Sequence of chain 1.B:
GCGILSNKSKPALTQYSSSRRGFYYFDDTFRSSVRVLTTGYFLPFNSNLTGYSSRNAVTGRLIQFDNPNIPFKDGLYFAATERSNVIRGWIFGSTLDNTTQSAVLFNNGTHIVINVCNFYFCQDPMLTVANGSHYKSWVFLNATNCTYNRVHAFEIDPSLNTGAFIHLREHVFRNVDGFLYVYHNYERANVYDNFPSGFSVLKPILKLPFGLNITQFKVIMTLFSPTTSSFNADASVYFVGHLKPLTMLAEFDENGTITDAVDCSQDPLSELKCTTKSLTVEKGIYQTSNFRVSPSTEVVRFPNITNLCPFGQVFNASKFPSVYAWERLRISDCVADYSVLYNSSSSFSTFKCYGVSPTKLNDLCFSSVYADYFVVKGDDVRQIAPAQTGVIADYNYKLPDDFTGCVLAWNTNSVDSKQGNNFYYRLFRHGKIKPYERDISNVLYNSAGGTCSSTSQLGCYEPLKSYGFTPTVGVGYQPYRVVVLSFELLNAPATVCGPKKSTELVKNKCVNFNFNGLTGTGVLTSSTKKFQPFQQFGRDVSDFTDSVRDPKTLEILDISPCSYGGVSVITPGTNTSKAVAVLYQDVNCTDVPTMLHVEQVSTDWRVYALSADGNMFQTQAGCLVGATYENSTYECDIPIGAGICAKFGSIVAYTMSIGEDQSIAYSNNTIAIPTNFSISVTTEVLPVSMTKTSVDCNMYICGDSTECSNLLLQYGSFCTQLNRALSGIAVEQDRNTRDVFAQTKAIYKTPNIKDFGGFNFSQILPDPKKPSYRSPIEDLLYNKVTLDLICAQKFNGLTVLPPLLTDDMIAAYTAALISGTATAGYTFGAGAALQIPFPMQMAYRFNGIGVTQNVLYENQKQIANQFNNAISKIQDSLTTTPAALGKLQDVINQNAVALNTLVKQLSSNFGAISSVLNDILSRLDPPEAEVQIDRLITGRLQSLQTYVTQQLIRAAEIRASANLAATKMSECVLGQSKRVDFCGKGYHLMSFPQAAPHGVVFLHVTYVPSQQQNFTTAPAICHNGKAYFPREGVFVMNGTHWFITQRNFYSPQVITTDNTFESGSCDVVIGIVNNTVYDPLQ

A protein and the small-molecule ligand that binds it are described below.
Small molecule (SMILES): CC(=O)N[C@H]1[C@H](O[C@H]2[C@H](O)[C@@H](NC(C)=O)CO[C@@H]2CO)O[C@H](CO)[C@@H](O)[C@@H]1O

Binding-site contacts:
Ligand atom C2 contacts residue ASN142 of chain 1.B at 2.5 Å.
Ligand atom C7 contacts residue GLY143 of chain 1.B at 4.5 Å.
Ligand atom O7 contacts residue ASN142 of chain 1.B at 3.3 Å (h-bond).
Ligand atom O5 contacts residue VAL147 of chain 1.B at 3.9 Å.
Ligand atom C8 contacts residue ASN142 of chain 1.B at 4.4 Å.
Ligand atom C1 contacts residue ASN142 of chain 1.B at 1.5 Å.
Ligand atom O5 contacts residue ASN142 of chain 1.B at 2.4 Å (h-bond).
Ligand atom C8 contacts residue GLY143 of chain 1.B at 4.1 Å.
Ligand atom C4 contacts residue ASN142 of chain 1.B at 4.3 Å.
Ligand atom C7 contacts residue ASN142 of chain 1.B at 3.3 Å.
Ligand atom C3 contacts residue ASN142 of chain 1.B at 3.9 Å.
Ligand atom C5 contacts residue ASN142 of chain 1.B at 3.7 Å.
Ligand atom N2 contacts residue ASN142 of chain 1.B at 3.0 Å (h-bond).
Ligand atom C8 contacts residue HIS168 of chain 1.B at 4.0 Å.